Sequence of chain 1.A:
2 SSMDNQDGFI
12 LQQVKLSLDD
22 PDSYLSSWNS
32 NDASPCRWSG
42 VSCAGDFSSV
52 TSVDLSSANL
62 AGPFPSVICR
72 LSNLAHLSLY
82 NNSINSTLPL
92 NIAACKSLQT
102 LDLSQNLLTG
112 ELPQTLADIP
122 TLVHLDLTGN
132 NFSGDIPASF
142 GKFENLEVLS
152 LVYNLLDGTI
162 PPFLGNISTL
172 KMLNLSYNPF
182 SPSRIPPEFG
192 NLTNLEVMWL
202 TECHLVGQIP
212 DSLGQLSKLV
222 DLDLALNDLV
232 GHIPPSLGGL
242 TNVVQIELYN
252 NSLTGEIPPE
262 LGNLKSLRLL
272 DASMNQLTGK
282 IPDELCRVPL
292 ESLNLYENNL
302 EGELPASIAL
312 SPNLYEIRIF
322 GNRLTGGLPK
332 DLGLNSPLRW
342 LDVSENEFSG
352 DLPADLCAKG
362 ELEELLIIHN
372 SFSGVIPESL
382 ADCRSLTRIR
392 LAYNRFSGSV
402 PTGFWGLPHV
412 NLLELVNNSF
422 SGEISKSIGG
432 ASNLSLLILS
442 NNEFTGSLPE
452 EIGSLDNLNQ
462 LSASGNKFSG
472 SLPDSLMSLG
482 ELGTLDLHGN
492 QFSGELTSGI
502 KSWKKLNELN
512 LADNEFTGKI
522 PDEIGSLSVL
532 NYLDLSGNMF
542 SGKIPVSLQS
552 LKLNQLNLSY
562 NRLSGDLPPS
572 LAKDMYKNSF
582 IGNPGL

Binding-site contacts:
Ligand atom C5 contacts residue ASN192 of chain 1.A at 3.6 Å.
Ligand atom C7 contacts residue PRO188 of chain 1.A at 4.0 Å (hydrophobic).
Ligand atom C1 contacts residue ASN192 of chain 1.A at 1.4 Å.
Ligand atom O7 contacts residue PRO188 of chain 1.A at 4.2 Å.
Ligand atom O7 contacts residue GLU189 of chain 1.A at 3.5 Å.
Ligand atom C2 contacts residue ASN192 of chain 1.A at 2.5 Å.
Ligand atom C8 contacts residue GLU189 of chain 1.A at 4.4 Å.
Ligand atom N2 contacts residue ASN192 of chain 1.A at 3.0 Å (h-bond).
Ligand atom C8 contacts residue PRO188 of chain 1.A at 3.4 Å (hydrophobic).
Ligand atom C7 contacts residue GLU189 of chain 1.A at 4.1 Å.
Ligand atom C8 contacts residue SER213 of chain 1.A at 4.2 Å.
Ligand atom C2 contacts residue GLU189 of chain 1.A at 4.5 Å.
Ligand atom O5 contacts residue ASN192 of chain 1.A at 2.3 Å (h-bond).
Ligand atom C3 contacts residue ASN192 of chain 1.A at 3.8 Å.
Ligand atom C8 contacts residue ASN192 of chain 1.A at 4.4 Å.
Ligand atom C4 contacts residue ASN192 of chain 1.A at 4.2 Å.
Ligand atom C7 contacts residue ASN192 of chain 1.A at 4.1 Å.

A protein and the small-molecule ligand that binds it are described below.
Small molecule (SMILES): CC(=O)N[C@@H]1[C@@H](O)[C@H](O)[C@@H](CO)O[C@H]1O